Sequence of chain 1.C:
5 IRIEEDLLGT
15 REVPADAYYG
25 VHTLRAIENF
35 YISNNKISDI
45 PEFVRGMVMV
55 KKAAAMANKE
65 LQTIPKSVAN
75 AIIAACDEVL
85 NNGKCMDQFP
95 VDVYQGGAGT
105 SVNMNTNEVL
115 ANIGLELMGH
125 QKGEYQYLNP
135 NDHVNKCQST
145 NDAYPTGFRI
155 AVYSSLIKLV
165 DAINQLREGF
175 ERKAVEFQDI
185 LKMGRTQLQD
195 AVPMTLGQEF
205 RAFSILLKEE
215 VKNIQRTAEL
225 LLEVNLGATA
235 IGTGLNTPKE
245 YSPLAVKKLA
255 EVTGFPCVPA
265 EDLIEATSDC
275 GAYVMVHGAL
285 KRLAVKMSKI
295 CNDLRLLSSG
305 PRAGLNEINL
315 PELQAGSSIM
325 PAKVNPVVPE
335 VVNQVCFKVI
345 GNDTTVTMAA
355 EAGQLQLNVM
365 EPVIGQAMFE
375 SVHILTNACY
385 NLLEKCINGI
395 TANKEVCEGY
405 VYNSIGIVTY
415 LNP

The protein below binds the small molecule below.
Small molecule (SMILES): OC[C@H]1O[C@@H](O)[C@H](O)[C@@H](O)[C@@H]1O

Binding-site contacts:
Ligand atom O1 contacts residue TYR384 of chain 1.A at 4.3 Å.
Ligand atom C5 contacts residue GLU388 of chain 1.A at 4.2 Å.
Ligand atom C1 contacts residue GLU388 of chain 1.A at 3.3 Å.
Ligand atom O5 contacts residue GLU388 of chain 1.A at 3.1 Å (salt-bridge).
Ligand atom C1 contacts residue TYR384 of chain 1.A at 4.0 Å (hydrophobic).
Ligand atom O1 contacts residue TYR35 of chain 1.C at 4.1 Å.
Ligand atom O1 contacts residue GLU388 of chain 1.A at 2.6 Å (salt-bridge).

Sequence of chain 1.A:
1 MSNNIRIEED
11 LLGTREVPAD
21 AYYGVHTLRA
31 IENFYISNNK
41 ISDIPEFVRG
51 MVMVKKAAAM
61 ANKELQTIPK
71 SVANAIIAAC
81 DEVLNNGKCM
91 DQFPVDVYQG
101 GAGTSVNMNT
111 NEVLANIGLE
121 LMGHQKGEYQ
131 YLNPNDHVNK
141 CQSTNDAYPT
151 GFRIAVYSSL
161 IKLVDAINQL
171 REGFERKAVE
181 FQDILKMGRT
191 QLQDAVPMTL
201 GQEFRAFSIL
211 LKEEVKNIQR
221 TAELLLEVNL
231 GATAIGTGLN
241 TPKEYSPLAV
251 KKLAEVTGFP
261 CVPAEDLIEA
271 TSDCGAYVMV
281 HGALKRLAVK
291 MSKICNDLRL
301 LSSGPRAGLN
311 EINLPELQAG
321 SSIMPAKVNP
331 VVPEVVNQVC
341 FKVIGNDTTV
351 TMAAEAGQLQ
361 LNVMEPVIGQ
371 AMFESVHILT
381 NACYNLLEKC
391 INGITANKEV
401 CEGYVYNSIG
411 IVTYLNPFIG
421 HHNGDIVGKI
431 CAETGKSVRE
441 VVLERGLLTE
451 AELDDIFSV